The protein below binds the small molecule below.
Small molecule (SMILES): CN1CCC[C@H]1c1cccnc1

Sequence of chain 1.J:
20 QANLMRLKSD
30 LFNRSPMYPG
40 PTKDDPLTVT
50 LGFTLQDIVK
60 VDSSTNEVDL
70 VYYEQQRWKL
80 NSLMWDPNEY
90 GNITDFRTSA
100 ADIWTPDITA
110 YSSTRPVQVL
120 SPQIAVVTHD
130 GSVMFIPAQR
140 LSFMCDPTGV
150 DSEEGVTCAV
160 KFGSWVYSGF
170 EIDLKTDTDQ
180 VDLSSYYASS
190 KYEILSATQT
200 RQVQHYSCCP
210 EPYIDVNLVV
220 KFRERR

Binding-site contacts:
Ligand atom C10 contacts residue TYR110 of chain 1.I at 3.2 Å (hydrophobic).
Ligand atom N2 contacts residue TYR110 of chain 1.I at 3.7 Å.
Ligand atom C2 contacts residue CYS207 of chain 1.I at 4.1 Å (hydrophobic).
Ligand atom C2 contacts residue ILE135 of chain 1.J at 3.8 Å (hydrophobic).
Ligand atom C3 contacts residue TRP164 of chain 1.I at 3.8 Å (hydrophobic).
Ligand atom C8 contacts residue TRP164 of chain 1.I at 4.0 Å (hydrophobic).
Ligand atom C8 contacts residue TYR205 of chain 1.I at 4.2 Å (hydrophobic).
Ligand atom C5 contacts residue ILE135 of chain 1.J at 4.1 Å (hydrophobic).
Ligand atom C5 contacts residue TRP164 of chain 1.I at 4.3 Å (hydrophobic).
Ligand atom C4 contacts residue VAL165 of chain 1.I at 4.2 Å (hydrophobic).
Ligand atom C1 contacts residue ILE135 of chain 1.J at 3.6 Å (hydrophobic).
Ligand atom C3 contacts residue TYR212 of chain 1.I at 3.6 Å (hydrophobic).
Ligand atom C4 contacts residue ILE135 of chain 1.J at 4.2 Å (hydrophobic).
Ligand atom C6 contacts residue CYS207 of chain 1.I at 3.6 Å (hydrophobic).
Ligand atom C3 contacts residue CYS208 of chain 1.I at 3.8 Å (hydrophobic).
Ligand atom C3 contacts residue MET133 of chain 1.J at 4.0 Å (hydrophobic).
Ligand atom C9 contacts residue TYR110 of chain 1.I at 3.5 Å (hydrophobic).
Ligand atom N1 contacts residue VAL165 of chain 1.I at 3.6 Å.
Ligand atom C4 contacts residue TRP164 of chain 1.I at 4.3 Å (hydrophobic).
Ligand atom C7 contacts residue CYS207 of chain 1.I at 3.8 Å (hydrophobic).
Ligand atom N1 contacts residue TRP164 of chain 1.I at 3.8 Å.
Ligand atom C4 contacts residue TYR212 of chain 1.I at 4.1 Å (hydrophobic).
Ligand atom C5 contacts residue VAL125 of chain 1.J at 4.1 Å (hydrophobic).
Ligand atom C3 contacts residue ILE135 of chain 1.J at 4.0 Å (hydrophobic).
Ligand atom N1 contacts residue ILE135 of chain 1.J at 3.7 Å.
Ligand atom C8 contacts residue TYR72 of chain 1.J at 3.7 Å (hydrophobic).
Ligand atom C7 contacts residue ILE135 of chain 1.J at 3.9 Å (hydrophobic).
Ligand atom C3 contacts residue CYS207 of chain 1.I at 3.9 Å (hydrophobic).
Ligand atom N2 contacts residue TRP164 of chain 1.I at 2.8 Å (h-bond).
Ligand atom C4 contacts residue VAL125 of chain 1.J at 4.0 Å (hydrophobic).
Ligand atom C10 contacts residue TYR212 of chain 1.I at 3.4 Å (hydrophobic).
Ligand atom C10 contacts residue TRP164 of chain 1.I at 3.1 Å (hydrophobic).
Ligand atom C6 contacts residue TRP164 of chain 1.I at 3.5 Å (hydrophobic).
Ligand atom C4 contacts residue MET133 of chain 1.J at 3.6 Å (hydrophobic).
Ligand atom C9 contacts residue TRP164 of chain 1.I at 3.8 Å (hydrophobic).
Ligand atom C1 contacts residue TRP164 of chain 1.I at 3.2 Å (hydrophobic).
Ligand atom C5 contacts residue VAL165 of chain 1.I at 3.8 Å (hydrophobic).
Ligand atom C10 contacts residue TYR205 of chain 1.I at 3.8 Å (hydrophobic).
Ligand atom C7 contacts residue TYR72 of chain 1.J at 4.2 Å (hydrophobic).
Ligand atom C2 contacts residue TRP164 of chain 1.I at 3.2 Å (hydrophobic).

Sequence of chain 1.I:
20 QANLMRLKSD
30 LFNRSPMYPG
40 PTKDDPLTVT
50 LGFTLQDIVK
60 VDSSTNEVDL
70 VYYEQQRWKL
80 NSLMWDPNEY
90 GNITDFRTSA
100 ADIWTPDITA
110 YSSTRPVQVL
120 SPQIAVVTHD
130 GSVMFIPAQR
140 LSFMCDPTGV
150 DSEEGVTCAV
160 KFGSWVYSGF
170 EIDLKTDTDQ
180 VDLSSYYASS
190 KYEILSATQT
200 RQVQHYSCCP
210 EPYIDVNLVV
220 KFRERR